Binding-site contacts:
Ligand atom O20 contacts residue GLU202 of chain 1.A at 3.5 Å (salt-bridge).
Ligand atom O20 contacts residue TYR240 of chain 1.A at 3.4 Å.
Ligand atom C12 contacts residue GLY116 of chain 2.A at 3.7 Å.
Ligand atom O23 contacts residue ARG113 of chain 2.A at 2.9 Å (salt-bridge).
Ligand atom O18 contacts residue THR172 of chain 1.A at 3.1 Å (h-bond).
Ligand atom C09 contacts residue THR172 of chain 1.A at 3.4 Å.
Ligand atom C15 contacts residue TYR240 of chain 1.A at 3.5 Å (hydrophobic).
Ligand atom O23 contacts residue SER102 of chain 2.A at 3.4 Å.
Ligand atom C19 contacts residue GLU202 of chain 1.A at 3.5 Å.
Ligand atom O22 contacts residue ILE117 of chain 2.A at 3.7 Å.
Ligand atom C17 contacts residue THR172 of chain 1.A at 3.7 Å.
Ligand atom C08 contacts residue ILE117 of chain 2.A at 3.5 Å (hydrophobic).
Ligand atom C16 contacts residue GLU202 of chain 1.A at 3.6 Å.
Ligand atom O22 contacts residue GLY116 of chain 2.A at 3.3 Å.
Ligand atom C16 contacts residue TYR240 of chain 1.A at 3.4 Å (hydrophobic).
Ligand atom O01 contacts residue GLU70 of chain 2.A at 3.2 Å (salt-bridge).
Ligand atom N07 contacts residue ALA173 of chain 1.A at 3.3 Å (h-bond).
Ligand atom O22 contacts residue ARG113 of chain 2.A at 3.0 Å (salt-bridge).
Ligand atom O1 contacts residue GLY9 of chain 2.A at 3.4 Å (h-bond).
Ligand atom C14 contacts residue TYR240 of chain 1.A at 3.5 Å (hydrophobic).
Ligand atom C13 contacts residue TYR240 of chain 1.A at 3.7 Å (hydrophobic).
Ligand atom C21 contacts residue THR172 of chain 1.A at 3.5 Å.
Ligand atom C09 contacts residue ARG113 of chain 2.A at 3.7 Å.
Ligand atom O3 contacts residue THR99 of chain 2.A at 3.4 Å (h-bond).
Ligand atom O2 contacts residue MG1 of chain 2.C at 2.0 Å.
Ligand atom O3 contacts residue ADP1 of chain 2.B at 3.3 Å (h-bond).
Ligand atom C17 contacts residue TYR240 of chain 1.A at 3.7 Å (hydrophobic).
Ligand atom C08 contacts residue ALA173 of chain 1.A at 3.5 Å (hydrophobic).
Ligand atom C14 contacts residue THR206 of chain 1.A at 3.5 Å.
Ligand atom O2 contacts residue ADP1 of chain 2.B at 3.0 Å (h-bond).
Ligand atom N11 contacts residue THR172 of chain 1.A at 2.9 Å (h-bond).
Ligand atom O3 contacts residue GLY100 of chain 2.A at 3.4 Å (h-bond).
Ligand atom P contacts residue ADP1 of chain 2.B at 3.2 Å.
Ligand atom C15 contacts residue GLU202 of chain 1.A at 3.5 Å.
Ligand atom O1 contacts residue ADP1 of chain 2.B at 2.8 Å (h-bond).
Ligand atom O24 contacts residue GLY100 of chain 2.A at 3.3 Å.
Ligand atom P contacts residue MG1 of chain 2.C at 3.3 Å.
Ligand atom O2 contacts residue GLU70 of chain 2.A at 3.3 Å (salt-bridge).
Ligand atom C08 contacts residue THR101 of chain 2.A at 3.6 Å.
Ligand atom C10 contacts residue THR172 of chain 1.A at 3.6 Å.

Sequence of chain 1.A:
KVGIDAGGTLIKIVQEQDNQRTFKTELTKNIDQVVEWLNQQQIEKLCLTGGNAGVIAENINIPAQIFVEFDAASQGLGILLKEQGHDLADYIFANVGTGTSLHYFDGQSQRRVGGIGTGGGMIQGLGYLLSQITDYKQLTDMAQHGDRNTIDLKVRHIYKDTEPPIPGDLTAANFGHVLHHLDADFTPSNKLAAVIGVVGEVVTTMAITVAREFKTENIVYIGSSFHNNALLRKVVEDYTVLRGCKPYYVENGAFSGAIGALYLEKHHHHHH

The protein below binds the small molecule below.
Small molecule (SMILES): CC(C)(COP(=O)(O)O)[C@@H](O)C(=O)NCCC(=O)NCc1ccc2c(c1)OCO2

Sequence of chain 2.A:
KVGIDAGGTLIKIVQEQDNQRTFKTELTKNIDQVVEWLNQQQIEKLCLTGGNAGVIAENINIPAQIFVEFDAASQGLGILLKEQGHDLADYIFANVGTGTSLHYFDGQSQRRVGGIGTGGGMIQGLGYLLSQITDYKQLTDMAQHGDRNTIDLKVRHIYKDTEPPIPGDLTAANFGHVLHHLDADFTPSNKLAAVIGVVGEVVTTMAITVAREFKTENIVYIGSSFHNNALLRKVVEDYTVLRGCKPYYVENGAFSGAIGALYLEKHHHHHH